Sequence of chain 1.B:
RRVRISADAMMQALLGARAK

Sequence of chain 1.A:
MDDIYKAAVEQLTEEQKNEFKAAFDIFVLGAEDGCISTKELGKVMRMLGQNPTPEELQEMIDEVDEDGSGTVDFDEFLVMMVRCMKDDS

Binding-site contacts:
Ligand atom FCC contacts residue PHE77 of chain 1.A at 3.7 Å.
Ligand atom CAF contacts residue ILE5 of chain 1.B at 3.7 Å (hydrophobic).
Ligand atom CAG contacts residue ILE5 of chain 1.B at 4.1 Å (hydrophobic).
Ligand atom CAJ contacts residue ILE5 of chain 1.B at 3.7 Å (hydrophobic).
Ligand atom CAF contacts residue MET60 of chain 1.A at 4.0 Å (hydrophobic).
Ligand atom CAN contacts residue ARG4 of chain 1.B at 3.6 Å.
Ligand atom CAE contacts residue MET10 of chain 1.B at 3.7 Å (hydrophobic).
Ligand atom CAN contacts residue GLU63 of chain 1.A at 4.1 Å.
Ligand atom OAM contacts residue ARG4 of chain 1.B at 3.9 Å.
Ligand atom FCC contacts residue PHE27 of chain 1.A at 3.0 Å.
Ligand atom CAO contacts residue LEU41 of chain 1.A at 4.0 Å (hydrophobic).
Ligand atom CAH contacts residue MET60 of chain 1.A at 3.6 Å (hydrophobic).
Ligand atom CAL contacts residue ARG4 of chain 1.B at 3.6 Å.
Ligand atom CAN contacts residue ARG83 of chain 1.A at 3.8 Å.
Ligand atom CAG contacts residue CYS84 of chain 1.A at 4.0 Å (hydrophobic).
Ligand atom CAJ contacts residue MET80 of chain 1.A at 4.0 Å (hydrophobic).
Ligand atom CAO contacts residue MET80 of chain 1.A at 3.9 Å (hydrophobic).
Ligand atom CAH contacts residue ILE5 of chain 1.B at 3.5 Å (hydrophobic).
Ligand atom OAB contacts residue ARG83 of chain 1.A at 3.0 Å (salt-bridge).
Ligand atom CAJ contacts residue MET10 of chain 1.B at 4.0 Å (hydrophobic).
Ligand atom CAP contacts residue ILE5 of chain 1.B at 4.1 Å (hydrophobic).
Ligand atom CAR contacts residue ILE5 of chain 1.B at 4.0 Å (hydrophobic).
Ligand atom OAA contacts residue ARG4 of chain 1.B at 2.9 Å (salt-bridge).
Ligand atom CAO contacts residue PHE27 of chain 1.A at 4.0 Å (hydrophobic).
Ligand atom OAA contacts residue ARG83 of chain 1.A at 3.9 Å.
Ligand atom CAR contacts residue MET80 of chain 1.A at 4.1 Å (hydrophobic).
Ligand atom CAK contacts residue LEU41 of chain 1.A at 3.4 Å (hydrophobic).
Ligand atom OAB contacts residue GLU63 of chain 1.A at 4.1 Å.
Ligand atom FDD contacts residue LEU41 of chain 1.A at 3.0 Å.
Ligand atom CAE contacts residue MET80 of chain 1.A at 4.0 Å (hydrophobic).
Ligand atom FCC contacts residue ILE36 of chain 1.A at 4.0 Å.
Ligand atom CAN contacts residue CYS84 of chain 1.A at 4.1 Å (hydrophobic).
Ligand atom CAQ contacts residue MET80 of chain 1.A at 3.6 Å (hydrophobic).
Ligand atom CAO contacts residue MET10 of chain 1.B at 3.9 Å (hydrophobic).
Ligand atom CAQ contacts residue LEU41 of chain 1.A at 3.7 Å (hydrophobic).
Ligand atom CAI contacts residue MET80 of chain 1.A at 3.5 Å (hydrophobic).
Ligand atom CAK contacts residue MET80 of chain 1.A at 3.6 Å (hydrophobic).
Ligand atom FDD contacts residue MET60 of chain 1.A at 3.1 Å.
Ligand atom CAS contacts residue MET80 of chain 1.A at 3.8 Å (hydrophobic).
Ligand atom OAB contacts residue CYS84 of chain 1.A at 3.4 Å (h-bond).

A protein and the small-molecule ligand that binds it are described below.
Small molecule (SMILES): O=C(O)COc1ccc(-c2ccc(F)cc2F)cc1